The small molecule below binds the protein below.
Small molecule (SMILES): Cc1cc(N)nc(CCCN2CCN(C)CC2)c1

Sequence of chain 1.A:
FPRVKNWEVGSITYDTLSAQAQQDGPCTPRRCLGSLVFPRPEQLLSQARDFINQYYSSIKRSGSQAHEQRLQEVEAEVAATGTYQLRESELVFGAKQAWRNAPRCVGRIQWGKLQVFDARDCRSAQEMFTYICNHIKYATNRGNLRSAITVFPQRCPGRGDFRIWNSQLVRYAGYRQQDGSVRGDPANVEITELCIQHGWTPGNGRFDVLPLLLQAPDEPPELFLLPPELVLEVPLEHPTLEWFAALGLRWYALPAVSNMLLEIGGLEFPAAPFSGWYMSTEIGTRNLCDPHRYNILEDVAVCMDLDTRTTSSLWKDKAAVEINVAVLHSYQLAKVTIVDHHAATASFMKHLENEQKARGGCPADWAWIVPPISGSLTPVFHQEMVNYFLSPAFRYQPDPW

Binding-site contacts:
Ligand atom C07 contacts residue PRO294 of chain 1.A at 4.0 Å (hydrophobic).
Ligand atom C02 contacts residue PRO294 of chain 1.A at 3.9 Å (hydrophobic).
Ligand atom C04 contacts residue HEM1 of chain 1.E at 3.6 Å.
Ligand atom C10 contacts residue VAL296 of chain 1.A at 3.7 Å (hydrophobic).
Ligand atom N02 contacts residue TYR317 of chain 1.A at 3.5 Å.
Ligand atom N02 contacts residue TRP316 of chain 1.A at 2.7 Å (h-bond).
Ligand atom C05 contacts residue VAL296 of chain 1.A at 4.1 Å (hydrophobic).
Ligand atom C06 contacts residue HEM1 of chain 1.E at 3.9 Å.
Ligand atom C12 contacts residue HEM1 of chain 1.E at 3.4 Å.
Ligand atom N01 contacts residue GLU321 of chain 1.A at 2.8 Å (salt-bridge).
Ligand atom N02 contacts residue MET318 of chain 1.A at 3.8 Å.
Ligand atom C09 contacts residue VAL296 of chain 1.A at 4.0 Å (hydrophobic).
Ligand atom C04 contacts residue PRO294 of chain 1.A at 4.2 Å (hydrophobic).
Ligand atom C08 contacts residue HEM1 of chain 1.E at 3.9 Å.
Ligand atom C10 contacts residue HEM1 of chain 1.E at 4.1 Å.
Ligand atom N02 contacts residue GLU321 of chain 1.A at 2.7 Å (salt-bridge).
Ligand atom C08 contacts residue GLU321 of chain 1.A at 3.3 Å.
Ligand atom C07 contacts residue GLY315 of chain 1.A at 3.6 Å.
Ligand atom N11 contacts residue HEM1 of chain 1.E at 3.1 Å (h-bond).
Ligand atom C03 contacts residue HEM1 of chain 1.E at 3.1 Å.
Ligand atom N02 contacts residue HEM1 of chain 1.E at 3.2 Å.
Ligand atom C10 contacts residue GLN207 of chain 1.A at 3.4 Å.
Ligand atom N02 contacts residue PRO294 of chain 1.A at 4.0 Å.
Ligand atom N01 contacts residue HEM1 of chain 1.E at 3.6 Å.
Ligand atom C16 contacts residue HEM1 of chain 1.E at 3.0 Å.
Ligand atom C07 contacts residue PHE313 of chain 1.A at 3.8 Å (hydrophobic).
Ligand atom C12 contacts residue GLN207 of chain 1.A at 4.0 Å.
Ligand atom N14 contacts residue HEM1 of chain 1.E at 4.2 Å.
Ligand atom C09 contacts residue GLN207 of chain 1.A at 3.8 Å.
Ligand atom C09 contacts residue GLU321 of chain 1.A at 3.5 Å.
Ligand atom C05 contacts residue HEM1 of chain 1.E at 4.1 Å.
Ligand atom C15 contacts residue HEM1 of chain 1.E at 3.1 Å.
Ligand atom C02 contacts residue HEM1 of chain 1.E at 3.4 Å.
Ligand atom C06 contacts residue GLU321 of chain 1.A at 3.4 Å.
Ligand atom C02 contacts residue GLU321 of chain 1.A at 3.3 Å.
Ligand atom C03 contacts residue PRO294 of chain 1.A at 3.8 Å (hydrophobic).
Ligand atom C02 contacts residue TRP316 of chain 1.A at 3.6 Å (hydrophobic).
Ligand atom C07 contacts residue HEM1 of chain 1.E at 3.4 Å.
Ligand atom C07 contacts residue SER314 of chain 1.A at 4.0 Å.
Ligand atom C03 contacts residue TRP316 of chain 1.A at 3.8 Å (hydrophobic).